The small molecule below binds the protein below.
Small molecule (SMILES): CNC(=O)c1cc(Oc2ccc(NC(=O)Nc3cc(C(C)(C)C)nn3-c3ccc4ncccc4c3)c(F)c2)ccn1

Sequence of chain 1.A:
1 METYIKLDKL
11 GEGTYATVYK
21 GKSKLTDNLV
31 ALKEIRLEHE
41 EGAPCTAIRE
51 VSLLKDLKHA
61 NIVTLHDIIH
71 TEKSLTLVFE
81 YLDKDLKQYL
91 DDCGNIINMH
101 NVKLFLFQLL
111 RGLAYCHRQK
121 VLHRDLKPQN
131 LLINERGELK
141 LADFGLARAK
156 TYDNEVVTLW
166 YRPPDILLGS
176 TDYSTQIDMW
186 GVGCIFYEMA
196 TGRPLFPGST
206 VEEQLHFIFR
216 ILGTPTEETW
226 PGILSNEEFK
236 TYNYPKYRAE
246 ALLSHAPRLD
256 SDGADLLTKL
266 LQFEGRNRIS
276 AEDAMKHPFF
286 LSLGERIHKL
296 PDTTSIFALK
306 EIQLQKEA

Binding-site contacts:
Ligand atom O63 contacts residue VAL63 of chain 1.A at 3.5 Å.
Ligand atom C5 contacts residue GLU50 of chain 1.A at 3.6 Å.
Ligand atom C85 contacts residue LEU57 of chain 1.A at 3.4 Å (hydrophobic).
Ligand atom N56 contacts residue ASP143 of chain 1.A at 3.4 Å (salt-bridge).
Ligand atom C35 contacts residue PHE144 of chain 1.A at 3.7 Å (hydrophobic).
Ligand atom C83 contacts residue HIS123 of chain 1.A at 3.6 Å.
Ligand atom F68 contacts residue GLU50 of chain 1.A at 3.5 Å.
Ligand atom N56 contacts residue LEU54 of chain 1.A at 3.6 Å.
Ligand atom C6 contacts residue GLU50 of chain 1.A at 3.4 Å.
Ligand atom N56 contacts residue GLU50 of chain 1.A at 2.9 Å (salt-bridge).
Ligand atom C47 contacts residue ASP143 of chain 1.A at 3.6 Å.
Ligand atom C58 contacts residue ASP143 of chain 1.A at 3.2 Å.
Ligand atom O65 contacts residue PHE144 of chain 1.A at 3.5 Å.
Ligand atom N74 contacts residue LEU82 of chain 1.A at 2.7 Å (h-bond).
Ligand atom C22 contacts residue LEU82 of chain 1.A at 3.6 Å (hydrophobic).
Ligand atom C76 contacts residue LEU82 of chain 1.A at 3.1 Å (hydrophobic).
Ligand atom C58 contacts residue GLU50 of chain 1.A at 3.4 Å.
Ligand atom N60 contacts residue PHE79 of chain 1.A at 3.3 Å.
Ligand atom N60 contacts residue GLU50 of chain 1.A at 3.0 Å (salt-bridge).
Ligand atom C25 contacts residue PHE144 of chain 1.A at 3.5 Å (hydrophobic).
Ligand atom F68 contacts residue PHE79 of chain 1.A at 2.9 Å.
Ligand atom C39 contacts residue PHE79 of chain 1.A at 3.6 Å (hydrophobic).
Ligand atom N74 contacts residue TYR81 of chain 1.A at 3.5 Å.
Ligand atom O63 contacts residue ASP143 of chain 1.A at 2.8 Å (salt-bridge).
Ligand atom C76 contacts residue ASP83 of chain 1.A at 3.5 Å.
Ligand atom C4 contacts residue GLU50 of chain 1.A at 3.7 Å.
Ligand atom F68 contacts residue LYS33 of chain 1.A at 3.3 Å.
Ligand atom O63 contacts residue ALA142 of chain 1.A at 3.3 Å.
Ligand atom C26 contacts residue ALA31 of chain 1.A at 3.2 Å (hydrophobic).
Ligand atom C27 contacts residue ALA31 of chain 1.A at 3.2 Å (hydrophobic).
Ligand atom O65 contacts residue VAL18 of chain 1.A at 3.6 Å.
Ligand atom C6 contacts residue ASP143 of chain 1.A at 3.5 Å.
Ligand atom N23 contacts residue LEU82 of chain 1.A at 3.5 Å (h-bond).
Ligand atom C22 contacts residue GLU80 of chain 1.A at 3.5 Å.
Ligand atom O65 contacts residue ALA31 of chain 1.A at 3.3 Å.
Ligand atom C37 contacts residue PHE79 of chain 1.A at 3.5 Å (hydrophobic).
Ligand atom N49 contacts residue ASP143 of chain 1.A at 3.7 Å.
Ligand atom C38 contacts residue PHE79 of chain 1.A at 3.2 Å (hydrophobic).
Ligand atom C3 contacts residue GLU50 of chain 1.A at 3.6 Å.
Ligand atom C36 contacts residue PHE144 of chain 1.A at 3.5 Å (hydrophobic).